Sequence of chain 38.B:
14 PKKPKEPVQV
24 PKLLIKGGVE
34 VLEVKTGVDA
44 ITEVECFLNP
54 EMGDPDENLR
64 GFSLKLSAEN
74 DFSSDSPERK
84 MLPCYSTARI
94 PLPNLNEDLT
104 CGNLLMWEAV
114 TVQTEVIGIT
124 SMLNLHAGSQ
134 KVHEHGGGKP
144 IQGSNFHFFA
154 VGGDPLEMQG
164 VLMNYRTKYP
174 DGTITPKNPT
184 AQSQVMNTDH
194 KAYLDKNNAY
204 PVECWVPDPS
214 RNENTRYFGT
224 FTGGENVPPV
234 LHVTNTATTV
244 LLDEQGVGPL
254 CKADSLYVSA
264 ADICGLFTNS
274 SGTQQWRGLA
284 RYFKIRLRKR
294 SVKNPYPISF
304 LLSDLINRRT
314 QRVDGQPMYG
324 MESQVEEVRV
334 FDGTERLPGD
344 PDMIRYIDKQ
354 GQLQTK

Sequence of chain 38.C:
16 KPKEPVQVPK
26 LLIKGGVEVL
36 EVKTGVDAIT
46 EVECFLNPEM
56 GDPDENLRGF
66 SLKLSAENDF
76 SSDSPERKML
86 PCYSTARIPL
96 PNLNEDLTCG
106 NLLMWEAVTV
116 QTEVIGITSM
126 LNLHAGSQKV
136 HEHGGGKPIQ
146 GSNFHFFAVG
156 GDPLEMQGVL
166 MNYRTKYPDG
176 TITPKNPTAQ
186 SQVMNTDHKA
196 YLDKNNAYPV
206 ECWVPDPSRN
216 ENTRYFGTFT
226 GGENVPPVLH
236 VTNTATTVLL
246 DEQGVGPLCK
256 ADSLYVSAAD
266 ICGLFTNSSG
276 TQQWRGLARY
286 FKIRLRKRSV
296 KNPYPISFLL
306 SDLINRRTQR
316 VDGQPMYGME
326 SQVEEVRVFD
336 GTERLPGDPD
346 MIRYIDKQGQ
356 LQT

A protein and the small-molecule ligand that binds it are described below.
Small molecule (SMILES): CC(=O)N[C@H]1[C@H]([C@H](O)[C@H](O)CO)O[C@@](O[C@H](CO)[C@@H](O)[C@@H]2O[C@@H](C(=O)O)C[C@H](O)[C@H]2NC(C)=O)(C(=O)O)C[C@@H]1O

Sequence of chain 38.A:
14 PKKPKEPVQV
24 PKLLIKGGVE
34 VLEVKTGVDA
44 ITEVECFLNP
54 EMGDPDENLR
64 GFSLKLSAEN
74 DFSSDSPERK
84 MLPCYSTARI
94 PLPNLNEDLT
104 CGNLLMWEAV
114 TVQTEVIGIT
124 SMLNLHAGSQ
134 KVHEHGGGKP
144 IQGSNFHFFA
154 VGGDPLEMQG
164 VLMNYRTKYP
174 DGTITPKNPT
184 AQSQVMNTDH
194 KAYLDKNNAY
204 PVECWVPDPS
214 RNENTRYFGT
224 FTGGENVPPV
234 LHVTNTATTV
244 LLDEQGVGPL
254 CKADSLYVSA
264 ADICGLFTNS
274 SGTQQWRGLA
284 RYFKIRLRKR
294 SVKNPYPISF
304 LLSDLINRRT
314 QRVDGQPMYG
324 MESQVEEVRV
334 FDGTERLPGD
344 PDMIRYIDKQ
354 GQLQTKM

Binding-site contacts:
Ligand atom O9 contacts residue GLN278 of chain 38.B at 4.0 Å.
Ligand atom C11 contacts residue LEU62 of chain 38.B at 4.1 Å (hydrophobic).
Ligand atom O1A contacts residue SER274 of chain 38.B at 2.6 Å (h-bond).
Ligand atom C11 contacts residue GLN278 of chain 38.B at 3.5 Å.
Ligand atom O10 contacts residue PHE75 of chain 38.C at 3.0 Å.
Ligand atom C5 contacts residue ASN272 of chain 38.B at 4.1 Å.
Ligand atom C9 contacts residue LYS68 of chain 38.B at 3.8 Å.
Ligand atom O8 contacts residue GLN278 of chain 38.B at 3.5 Å (h-bond).
Ligand atom C8 contacts residue GLN278 of chain 38.B at 3.6 Å.
Ligand atom C11 contacts residue ASN272 of chain 38.B at 3.6 Å.
Ligand atom O1A contacts residue LYS68 of chain 38.B at 2.9 Å.
Ligand atom C9 contacts residue GLN278 of chain 38.B at 3.2 Å.
Ligand atom N5 contacts residue GLN278 of chain 38.B at 3.9 Å.
Ligand atom C4 contacts residue ASN272 of chain 38.B at 4.1 Å.
Ligand atom O1B contacts residue LYS68 of chain 38.B at 3.9 Å.
Ligand atom O1B contacts residue ASN272 of chain 38.B at 3.4 Å (h-bond).
Ligand atom C11 contacts residue SER274 of chain 38.B at 4.0 Å.
Ligand atom C1 contacts residue LYS68 of chain 38.B at 3.7 Å.
Ligand atom C9 contacts residue LEU67 of chain 38.B at 4.1 Å (hydrophobic).
Ligand atom C11 contacts residue PHE270 of chain 38.B at 3.8 Å (hydrophobic).
Ligand atom C1 contacts residue SER274 of chain 38.B at 3.7 Å.
Ligand atom O9 contacts residue LEU67 of chain 38.B at 3.3 Å.
Ligand atom C11 contacts residue HIS138 of chain 38.A at 3.5 Å.
Ligand atom C6 contacts residue ASN272 of chain 38.B at 3.6 Å.
Ligand atom C10 contacts residue ASN272 of chain 38.B at 4.0 Å.
Ligand atom C11 contacts residue THR276 of chain 38.B at 3.3 Å.
Ligand atom O9 contacts residue LYS68 of chain 38.B at 2.9 Å (salt-bridge).
Ligand atom O1B contacts residue SER274 of chain 38.B at 4.1 Å.
Ligand atom O1B contacts residue THR276 of chain 38.B at 3.7 Å.
Ligand atom C11 contacts residue PHE65 of chain 38.B at 3.8 Å (hydrophobic).
Ligand atom N5 contacts residue ASN272 of chain 38.B at 3.2 Å (h-bond).
Ligand atom O8 contacts residue LYS68 of chain 38.B at 3.4 Å.
Ligand atom C10 contacts residue GLN278 of chain 38.B at 4.0 Å.
Ligand atom C11 contacts residue PHE75 of chain 38.C at 2.3 Å (hydrophobic).
Ligand atom C1 contacts residue ASN272 of chain 38.B at 3.8 Å.
Ligand atom O10 contacts residue LEU62 of chain 38.B at 4.0 Å.
Ligand atom C10 contacts residue PHE75 of chain 38.C at 3.1 Å (hydrophobic).
Ligand atom O8 contacts residue ASN272 of chain 38.B at 3.5 Å (h-bond).
Ligand atom C7 contacts residue GLN278 of chain 38.B at 3.8 Å.
Ligand atom O7 contacts residue LEU62 of chain 38.B at 3.8 Å.